Binding-site contacts:
Ligand atom O7 contacts residue GLN217 of chain 1.A at 3.8 Å.
Ligand atom C7 contacts residue ASN205 of chain 1.A at 3.4 Å.
Ligand atom O3 contacts residue GLN217 of chain 1.A at 3.2 Å (h-bond).
Ligand atom O6 contacts residue LEU210 of chain 1.A at 4.4 Å.
Ligand atom O5 contacts residue LEU212 of chain 1.A at 4.2 Å.
Ligand atom O7 contacts residue ASN205 of chain 1.A at 3.4 Å (h-bond).
Ligand atom C8 contacts residue VAL215 of chain 1.A at 3.9 Å (hydrophobic).
Ligand atom C7 contacts residue ALA214 of chain 1.A at 4.2 Å (hydrophobic).
Ligand atom O7 contacts residue MET213 of chain 1.A at 3.9 Å.
Ligand atom O7 contacts residue ALA214 of chain 1.A at 3.6 Å.
Ligand atom C7 contacts residue GLN217 of chain 1.A at 3.5 Å.
Ligand atom O5 contacts residue SER208 of chain 1.A at 3.1 Å.
Ligand atom O7 contacts residue VAL215 of chain 1.A at 3.0 Å (h-bond).
Ligand atom C1 contacts residue ASN205 of chain 1.A at 1.4 Å.
Ligand atom O6 contacts residue LEU212 of chain 1.A at 4.2 Å.
Ligand atom C7 contacts residue VAL215 of chain 1.A at 3.9 Å (hydrophobic).
Ligand atom C3 contacts residue GLN217 of chain 1.A at 4.5 Å.
Ligand atom C8 contacts residue ALA214 of chain 1.A at 4.2 Å (hydrophobic).
Ligand atom C5 contacts residue SER208 of chain 1.A at 3.8 Å.
Ligand atom C4 contacts residue ASN205 of chain 1.A at 4.1 Å.
Ligand atom N2 contacts residue GLN217 of chain 1.A at 3.9 Å.
Ligand atom C6 contacts residue SER208 of chain 1.A at 4.0 Å.
Ligand atom O5 contacts residue ASN205 of chain 1.A at 2.4 Å (h-bond).
Ligand atom C2 contacts residue ASN205 of chain 1.A at 2.3 Å.
Ligand atom C3 contacts residue ASN205 of chain 1.A at 3.7 Å.
Ligand atom C5 contacts residue ASN205 of chain 1.A at 3.7 Å.
Ligand atom C8 contacts residue GLN217 of chain 1.A at 3.6 Å.
Ligand atom O6 contacts residue SER208 of chain 1.A at 4.4 Å.
Ligand atom C1 contacts residue SER208 of chain 1.A at 3.6 Å.
Ligand atom N2 contacts residue ASN205 of chain 1.A at 3.0 Å (h-bond).

Sequence of chain 1.A:
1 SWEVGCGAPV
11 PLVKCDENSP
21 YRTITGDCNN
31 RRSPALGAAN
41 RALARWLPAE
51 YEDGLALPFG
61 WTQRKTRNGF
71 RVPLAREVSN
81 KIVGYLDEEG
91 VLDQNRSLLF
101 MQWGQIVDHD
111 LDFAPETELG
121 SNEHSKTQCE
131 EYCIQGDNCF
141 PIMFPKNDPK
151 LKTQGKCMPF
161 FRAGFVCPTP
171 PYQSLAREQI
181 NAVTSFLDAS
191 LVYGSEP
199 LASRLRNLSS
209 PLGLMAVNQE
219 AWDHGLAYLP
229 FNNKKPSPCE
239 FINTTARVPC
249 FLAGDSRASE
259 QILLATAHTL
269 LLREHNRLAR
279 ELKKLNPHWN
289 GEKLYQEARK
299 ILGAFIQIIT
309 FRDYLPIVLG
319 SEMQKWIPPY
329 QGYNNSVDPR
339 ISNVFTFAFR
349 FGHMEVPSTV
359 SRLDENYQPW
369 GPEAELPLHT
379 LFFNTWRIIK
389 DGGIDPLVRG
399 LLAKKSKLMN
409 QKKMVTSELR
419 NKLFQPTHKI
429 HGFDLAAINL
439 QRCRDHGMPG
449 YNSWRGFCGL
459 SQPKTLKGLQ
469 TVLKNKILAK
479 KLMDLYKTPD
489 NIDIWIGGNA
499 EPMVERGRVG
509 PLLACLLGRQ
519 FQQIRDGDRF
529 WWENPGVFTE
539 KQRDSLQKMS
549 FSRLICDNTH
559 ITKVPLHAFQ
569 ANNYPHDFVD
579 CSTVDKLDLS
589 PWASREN

This small molecule binds to this protein.
Small molecule (SMILES): CC(=O)N[C@@H]1[C@@H](O)[C@H](O)[C@@H](CO)O[C@H]1O